Binding-site contacts:
Ligand atom O1P contacts residue MG1 of chain 5.D at 2.4 Å.
Ligand atom O3P contacts residue ASP132 of chain 5.A at 3.1 Å (salt-bridge).
Ligand atom O3P contacts residue ASP234 of chain 5.A at 3.0 Å (salt-bridge).
Ligand atom O6P contacts residue TYR91 of chain 5.A at 3.4 Å (h-bond).
Ligand atom O5 contacts residue GLN242 of chain 8.A at 2.9 Å (h-bond).
Ligand atom O5P contacts residue TYR91 of chain 5.A at 2.6 Å (h-bond).
Ligand atom O1P contacts residue ASP234 of chain 5.A at 3.2 Å (salt-bridge).
Ligand atom O2P contacts residue HIS18 of chain 5.A at 3.0 Å (h-bond).
Ligand atom O2P contacts residue ASN105 of chain 5.A at 3.0 Å (h-bond).
Ligand atom O3P contacts residue LYS133 of chain 5.A at 2.9 Å (salt-bridge).
Ligand atom O1P contacts residue ASP233 of chain 5.A at 3.2 Å (salt-bridge).
Ligand atom O5 contacts residue ASP297 of chain 5.A at 2.7 Å (salt-bridge).
Ligand atom P1 contacts residue MG1 of chain 5.B at 3.2 Å.
Ligand atom O5P contacts residue GLY104 of chain 5.A at 2.8 Å (h-bond).
Ligand atom O1 contacts residue MG1 of chain 5.E at 2.6 Å.
Ligand atom O5 contacts residue ALA247 of chain 8.A at 3.3 Å.
Ligand atom C5 contacts residue ASP297 of chain 5.A at 3.3 Å.
Ligand atom O1 contacts residue ASN105 of chain 5.A at 3.2 Å (h-bond).
Ligand atom P1 contacts residue MG1 of chain 5.C at 3.4 Å.
Ligand atom O6P contacts residue SER243 of chain 8.A at 2.8 Å (h-bond).
Ligand atom O2P contacts residue ASP11 of chain 5.A at 3.0 Å (salt-bridge).
Ligand atom C6 contacts residue TYR358 of chain 5.A at 3.4 Å (hydrophobic).
Ligand atom O2P contacts residue MG1 of chain 5.C at 2.0 Å.
Ligand atom O6 contacts residue GLN242 of chain 8.A at 3.1 Å (h-bond).
Ligand atom O3P contacts residue MG1 of chain 5.B at 2.1 Å.
Ligand atom O1P contacts residue MG1 of chain 5.E at 2.0 Å.
Ligand atom O5 contacts residue HIS18 of chain 5.A at 3.3 Å.
Ligand atom O4 contacts residue ARG266 of chain 5.A at 3.2 Å.
Ligand atom C3 contacts residue ASP297 of chain 5.A at 3.1 Å.
Ligand atom O2P contacts residue GLN95 of chain 5.A at 2.9 Å (h-bond).
Ligand atom P1 contacts residue MG1 of chain 5.E at 3.0 Å.
Ligand atom O3 contacts residue ARG266 of chain 5.A at 2.8 Å (salt-bridge).
Ligand atom O6 contacts residue TYR358 of chain 5.A at 3.2 Å (h-bond).
Ligand atom O2P contacts residue ASP52 of chain 5.A at 3.0 Å (salt-bridge).
Ligand atom O6P contacts residue GLN242 of chain 8.A at 2.9 Å (h-bond).
Ligand atom O4P contacts residue GLY104 of chain 5.A at 3.4 Å.
Ligand atom O4 contacts residue TYR358 of chain 5.A at 2.9 Å (h-bond).
Ligand atom O3P contacts residue ASP52 of chain 5.A at 3.0 Å (salt-bridge).
Ligand atom O3 contacts residue ASP297 of chain 5.A at 2.7 Å (salt-bridge).
Ligand atom O4P contacts residue TYR358 of chain 5.A at 2.6 Å (h-bond).

Sequence of chain 8.A:
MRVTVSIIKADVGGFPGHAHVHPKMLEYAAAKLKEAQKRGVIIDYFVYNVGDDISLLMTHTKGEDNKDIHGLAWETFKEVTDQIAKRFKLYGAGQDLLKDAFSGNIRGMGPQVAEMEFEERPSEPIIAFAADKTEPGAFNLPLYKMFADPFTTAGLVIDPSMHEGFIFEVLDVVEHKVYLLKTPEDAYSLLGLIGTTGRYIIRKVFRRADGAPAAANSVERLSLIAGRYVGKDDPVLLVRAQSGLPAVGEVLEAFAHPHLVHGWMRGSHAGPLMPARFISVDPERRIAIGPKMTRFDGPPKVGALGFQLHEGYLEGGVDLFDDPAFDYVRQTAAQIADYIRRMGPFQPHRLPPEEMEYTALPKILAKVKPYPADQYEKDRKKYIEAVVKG

Sequence of chain 5.A:
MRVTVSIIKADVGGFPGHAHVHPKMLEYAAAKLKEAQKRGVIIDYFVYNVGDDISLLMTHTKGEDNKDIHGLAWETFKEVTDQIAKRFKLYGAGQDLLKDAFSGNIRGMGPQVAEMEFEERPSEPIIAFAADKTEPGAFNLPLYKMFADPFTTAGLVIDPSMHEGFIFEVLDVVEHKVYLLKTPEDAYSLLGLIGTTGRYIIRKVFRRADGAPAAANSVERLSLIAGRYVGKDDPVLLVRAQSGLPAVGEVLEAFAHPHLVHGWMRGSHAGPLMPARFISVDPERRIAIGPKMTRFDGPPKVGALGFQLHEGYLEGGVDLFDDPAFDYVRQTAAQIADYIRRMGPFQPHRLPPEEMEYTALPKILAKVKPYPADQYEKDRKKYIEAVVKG

A small-molecule ligand and the protein it binds are described below.
Small molecule (SMILES): O=C(COP(=O)(O)O)[C@@H](O)[C@H](O)[C@H](O)COP(=O)(O)O